Binding-site contacts:
Ligand atom N6 contacts residue ILE343 of chain 2.A at 3.8 Å.
Ligand atom O3B contacts residue ARG393 of chain 2.A at 3.7 Å.
Ligand atom C2 contacts residue ILE17 of chain 2.A at 3.7 Å (hydrophobic).
Ligand atom N6 contacts residue ILE17 of chain 2.A at 3.4 Å.
Ligand atom N1 contacts residue ILE343 of chain 2.A at 3.7 Å.
Ligand atom O1A contacts residue GLY62 of chain 2.A at 3.7 Å.
Ligand atom N6 contacts residue ILE18 of chain 2.A at 3.1 Å (h-bond).
Ligand atom N1 contacts residue ILE18 of chain 2.A at 3.0 Å (h-bond).
Ligand atom C8 contacts residue GLY60 of chain 2.A at 2.9 Å.
Ligand atom O2B contacts residue GLY62 of chain 2.A at 3.6 Å.
Ligand atom C5 contacts residue ILE343 of chain 2.A at 3.7 Å (hydrophobic).
Ligand atom C6 contacts residue ILE343 of chain 2.A at 3.5 Å (hydrophobic).
Ligand atom N1 contacts residue ILE17 of chain 2.A at 3.4 Å.
Ligand atom PA contacts residue ARG393 of chain 2.A at 3.8 Å.
Ligand atom O3B contacts residue THR64 of chain 2.A at 3.6 Å (h-bond).
Ligand atom N7 contacts residue VAL61 of chain 2.A at 2.3 Å (h-bond).
Ligand atom C3' contacts residue GLU65 of chain 2.A at 3.4 Å.
Ligand atom C8 contacts residue VAL61 of chain 2.A at 3.4 Å (hydrophobic).
Ligand atom O1B contacts residue GLY62 of chain 2.A at 3.8 Å.
Ligand atom C2' contacts residue GLU65 of chain 2.A at 3.6 Å.
Ligand atom O2B contacts residue LYS63 of chain 2.A at 3.1 Å (salt-bridge).
Ligand atom O2B contacts residue VAL61 of chain 2.A at 3.4 Å (h-bond).
Ligand atom O2B contacts residue GLY60 of chain 2.A at 2.9 Å (h-bond).
Ligand atom O1B contacts residue THR64 of chain 2.A at 2.7 Å (h-bond).
Ligand atom N6 contacts residue VAL61 of chain 2.A at 3.2 Å (h-bond).
Ligand atom C8 contacts residue ALA392 of chain 2.A at 3.6 Å (hydrophobic).
Ligand atom O1B contacts residue LYS63 of chain 2.A at 3.4 Å (salt-bridge).
Ligand atom O1A contacts residue GLU65 of chain 2.A at 2.8 Å (salt-bridge).
Ligand atom O2A contacts residue ARG393 of chain 2.A at 3.6 Å (salt-bridge).
Ligand atom O3' contacts residue GLU65 of chain 2.A at 3.6 Å (salt-bridge).
Ligand atom C6 contacts residue ILE17 of chain 2.A at 3.6 Å (hydrophobic).
Ligand atom O3A contacts residue ARG393 of chain 2.A at 3.1 Å (salt-bridge).
Ligand atom PB contacts residue THR64 of chain 2.A at 3.7 Å.
Ligand atom O1A contacts residue THR64 of chain 2.A at 3.5 Å.
Ligand atom C6 contacts residue VAL61 of chain 2.A at 3.6 Å (hydrophobic).
Ligand atom C2 contacts residue HIS16 of chain 2.A at 3.4 Å.
Ligand atom N6 contacts residue LEU335 of chain 2.A at 3.7 Å.
Ligand atom C5 contacts residue VAL61 of chain 2.A at 3.2 Å (hydrophobic).
Ligand atom C5' contacts residue ARG393 of chain 2.A at 3.5 Å.
Ligand atom N7 contacts residue GLY60 of chain 2.A at 2.9 Å (h-bond).

Sequence of chain 2.A:
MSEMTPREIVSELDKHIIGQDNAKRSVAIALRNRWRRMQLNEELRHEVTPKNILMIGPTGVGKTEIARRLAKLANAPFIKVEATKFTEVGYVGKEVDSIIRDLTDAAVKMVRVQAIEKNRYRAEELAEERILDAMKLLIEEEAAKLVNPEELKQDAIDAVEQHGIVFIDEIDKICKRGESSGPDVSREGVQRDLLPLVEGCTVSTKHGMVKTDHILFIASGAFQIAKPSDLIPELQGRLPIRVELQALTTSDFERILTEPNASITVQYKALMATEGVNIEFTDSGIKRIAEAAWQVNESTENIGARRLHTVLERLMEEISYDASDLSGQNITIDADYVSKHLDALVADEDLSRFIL

A small-molecule ligand and the protein it binds are described below.
Small molecule (SMILES): Nc1ncnc2c1ncn2[C@H]1C[C@H](O)[C@@H](CO[P](=O)(O)OP(=O)(O)O)O1